Sequence of chain 1.PA:
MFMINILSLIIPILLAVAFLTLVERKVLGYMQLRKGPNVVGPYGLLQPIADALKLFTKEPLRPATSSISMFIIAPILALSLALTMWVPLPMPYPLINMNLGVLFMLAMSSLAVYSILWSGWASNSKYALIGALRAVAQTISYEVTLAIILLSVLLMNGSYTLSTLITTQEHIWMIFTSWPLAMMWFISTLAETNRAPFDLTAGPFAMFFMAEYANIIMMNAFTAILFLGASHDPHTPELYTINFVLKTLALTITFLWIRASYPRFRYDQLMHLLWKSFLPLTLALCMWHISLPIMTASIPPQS

Binding-site contacts:
Ligand atom C2 contacts residue ARG25 of chain 1.PA at 4.1 Å.
Ligand atom C21 contacts residue LEU15 of chain 1.PA at 3.4 Å (hydrophobic).
Ligand atom C13 contacts residue PHE56 of chain 1.PA at 4.1 Å (hydrophobic).
Ligand atom C4 contacts residue PHE224 of chain 1.PA at 3.7 Å (hydrophobic).
Ligand atom C14 contacts residue ALA52 of chain 1.PA at 3.8 Å (hydrophobic).
Ligand atom C6 contacts residue PHE224 of chain 1.PA at 3.6 Å (hydrophobic).
Ligand atom C11 contacts residue LEU55 of chain 1.PA at 3.9 Å (hydrophobic).
Ligand atom O4 contacts residue PHE220 of chain 1.PA at 3.2 Å.
Ligand atom C11 contacts residue ALA52 of chain 1.PA at 4.1 Å (hydrophobic).
Ligand atom C9 contacts residue ALA52 of chain 1.PA at 3.6 Å (hydrophobic).
Ligand atom CM5 contacts residue PHE224 of chain 1.PA at 3.2 Å (hydrophobic).
Ligand atom C16 contacts residue MET225 of chain 1.PA at 4.0 Å (hydrophobic).
Ligand atom C7 contacts residue PHE224 of chain 1.PA at 3.7 Å (hydrophobic).
Ligand atom C9 contacts residue ASP51 of chain 1.PA at 3.9 Å.
Ligand atom O1 contacts residue ASP51 of chain 1.PA at 3.5 Å (salt-bridge).
Ligand atom C12 contacts residue MET225 of chain 1.PA at 4.0 Å (hydrophobic).
Ligand atom CM5 contacts residue LEU55 of chain 1.PA at 3.9 Å (hydrophobic).
Ligand atom C5 contacts residue TRP23 of chain 1.C at 4.0 Å (hydrophobic).
Ligand atom C15 contacts residue MET225 of chain 1.PA at 3.9 Å (hydrophobic).
Ligand atom C4 contacts residue PHE220 of chain 1.PA at 4.1 Å (hydrophobic).
Ligand atom C10 contacts residue ALA52 of chain 1.PA at 4.0 Å (hydrophobic).
Ligand atom C15 contacts residue ALA18 of chain 1.PA at 3.3 Å (hydrophobic).
Ligand atom C17 contacts residue PEE1 of chain 1.ZA at 3.5 Å.
Ligand atom O2 contacts residue ARG25 of chain 1.PA at 2.9 Å (salt-bridge).
Ligand atom C13 contacts residue ALA52 of chain 1.PA at 3.6 Å (hydrophobic).
Ligand atom CM2 contacts residue ARG25 of chain 1.PA at 3.2 Å.
Ligand atom C3 contacts residue TRP23 of chain 1.C at 4.0 Å (hydrophobic).
Ligand atom C4 contacts residue TRP23 of chain 1.C at 3.7 Å (hydrophobic).
Ligand atom C8 contacts residue LEU55 of chain 1.PA at 3.7 Å (hydrophobic).
Ligand atom C8 contacts residue ASP51 of chain 1.PA at 3.4 Å.
Ligand atom CM5 contacts residue PHE220 of chain 1.PA at 3.4 Å (hydrophobic).
Ligand atom CM3 contacts residue TRP23 of chain 1.C at 3.7 Å (hydrophobic).
Ligand atom C1 contacts residue THR21 of chain 1.PA at 4.1 Å.
Ligand atom C10 contacts residue PRO48 of chain 1.PA at 3.5 Å (hydrophobic).
Ligand atom O4 contacts residue PHE224 of chain 1.PA at 3.6 Å.
Ligand atom C5 contacts residue PHE224 of chain 1.PA at 3.6 Å (hydrophobic).
Ligand atom CM2 contacts residue THR21 of chain 1.PA at 3.9 Å.
Ligand atom O4 contacts residue TRP23 of chain 1.C at 3.9 Å.
Ligand atom O1 contacts residue THR21 of chain 1.PA at 3.2 Å (h-bond).
Ligand atom CM3 contacts residue VAL52 of chain 1.C at 3.8 Å (hydrophobic).

Sequence of chain 1.C:
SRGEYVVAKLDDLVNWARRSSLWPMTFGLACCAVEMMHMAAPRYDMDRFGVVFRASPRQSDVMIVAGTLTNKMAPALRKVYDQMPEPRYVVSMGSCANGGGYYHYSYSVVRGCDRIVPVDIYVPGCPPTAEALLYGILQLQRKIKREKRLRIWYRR

A protein and the small-molecule ligand that binds it are described below.
Small molecule (SMILES): COC1=C(OC)C(=O)C(C/C=C(/C)CCC=C(C)CC/C=C(/C)CC/C=C(\C)CC/C=C(\C)CC/C=C(\C)CC/C=C(/C)CCC=C(C)CCC=C(C)CCC=C(C)C)=C(C)C1=O